Binding-site contacts:
Ligand atom C2 contacts residue GLY117 of chain 1.B at 3.5 Å.
Ligand atom C16 contacts residue LEU286 of chain 1.B at 3.5 Å (hydrophobic).
Ligand atom C7 contacts residue LEU286 of chain 1.B at 3.9 Å (hydrophobic).
Ligand atom N1 contacts residue GLY116 of chain 1.B at 4.3 Å.
Ligand atom C15 contacts residue GLY117 of chain 1.B at 3.8 Å.
Ligand atom C8 contacts residue GLY116 of chain 1.B at 4.3 Å.
Ligand atom C17 contacts residue TFX1 of chain 1.T at 3.2 Å.
Ligand atom C14 contacts residue TFX1 of chain 1.T at 4.3 Å.
Ligand atom C4 contacts residue GLY117 of chain 1.B at 3.7 Å.
Ligand atom C6 contacts residue PRO285 of chain 1.B at 4.1 Å (hydrophobic).
Ligand atom C8 contacts residue TFX1 of chain 1.T at 3.5 Å.
Ligand atom N1 contacts residue TFX1 of chain 1.T at 3.3 Å.
Ligand atom C7 contacts residue SER287 of chain 1.B at 4.3 Å.
Ligand atom C4 contacts residue GLY116 of chain 1.B at 3.8 Å.
Ligand atom C17 contacts residue GLY116 of chain 1.B at 3.9 Å.
Ligand atom C9 contacts residue THR120 of chain 1.B at 4.0 Å.
Ligand atom C9 contacts residue TFX1 of chain 1.T at 3.9 Å.
Ligand atom C17 contacts residue THR120 of chain 1.B at 2.9 Å.
Ligand atom S1 contacts residue TFX1 of chain 1.T at 3.8 Å.
Ligand atom C5 contacts residue GLY116 of chain 1.B at 4.2 Å.
Ligand atom C15 contacts residue TRP231 of chain 1.B at 4.0 Å (hydrophobic).
Ligand atom N2 contacts residue GLY117 of chain 1.B at 3.9 Å.
Ligand atom C12 contacts residue TFX1 of chain 1.T at 3.6 Å.
Ligand atom C3 contacts residue GLY116 of chain 1.B at 4.0 Å.
Ligand atom C10 contacts residue TFX1 of chain 1.T at 3.7 Å.
Ligand atom C4 contacts residue TFX1 of chain 1.T at 3.5 Å.
Ligand atom C6 contacts residue SER287 of chain 1.B at 4.1 Å.
Ligand atom C11 contacts residue TFX1 of chain 1.T at 3.7 Å.
Ligand atom C18 contacts residue TFX1 of chain 1.T at 3.5 Å.
Ligand atom C7 contacts residue GLY117 of chain 1.B at 3.7 Å.
Ligand atom C6 contacts residue GLY117 of chain 1.B at 4.0 Å.
Ligand atom C7 contacts residue PRO285 of chain 1.B at 4.3 Å (hydrophobic).
Ligand atom C5 contacts residue GLY117 of chain 1.B at 4.1 Å.
Ligand atom C13 contacts residue TFX1 of chain 1.T at 4.0 Å.
Ligand atom N1 contacts residue THR120 of chain 1.B at 4.0 Å.
Ligand atom C16 contacts residue TRP231 of chain 1.B at 3.9 Å (hydrophobic).
Ligand atom C15 contacts residue SER198 of chain 1.B at 3.1 Å.
Ligand atom C3 contacts residue GLY117 of chain 1.B at 3.5 Å.
Ligand atom C5 contacts residue TFX1 of chain 1.T at 3.8 Å.
Ligand atom C14 contacts residue THR120 of chain 1.B at 3.7 Å.

Sequence of chain 1.B:
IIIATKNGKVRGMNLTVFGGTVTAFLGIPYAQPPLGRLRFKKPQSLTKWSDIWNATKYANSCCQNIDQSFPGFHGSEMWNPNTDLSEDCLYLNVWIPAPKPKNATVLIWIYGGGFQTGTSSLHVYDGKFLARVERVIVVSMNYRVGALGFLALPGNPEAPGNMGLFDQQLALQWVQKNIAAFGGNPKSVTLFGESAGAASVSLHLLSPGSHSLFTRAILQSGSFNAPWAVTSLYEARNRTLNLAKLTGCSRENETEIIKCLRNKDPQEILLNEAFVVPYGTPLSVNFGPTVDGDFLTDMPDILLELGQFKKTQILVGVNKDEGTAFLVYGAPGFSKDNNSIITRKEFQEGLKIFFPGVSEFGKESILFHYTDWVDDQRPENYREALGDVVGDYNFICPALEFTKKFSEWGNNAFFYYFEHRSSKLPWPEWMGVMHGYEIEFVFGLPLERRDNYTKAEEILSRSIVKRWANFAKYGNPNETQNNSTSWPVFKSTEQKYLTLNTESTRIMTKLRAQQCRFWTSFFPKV

A small-molecule ligand and the protein it binds are described below.
Small molecule (SMILES): Cc1ccc2c(c1)sc(-c1ccc(N(C)C)cc1)[n+]2C